Sequence of chain 31.E:
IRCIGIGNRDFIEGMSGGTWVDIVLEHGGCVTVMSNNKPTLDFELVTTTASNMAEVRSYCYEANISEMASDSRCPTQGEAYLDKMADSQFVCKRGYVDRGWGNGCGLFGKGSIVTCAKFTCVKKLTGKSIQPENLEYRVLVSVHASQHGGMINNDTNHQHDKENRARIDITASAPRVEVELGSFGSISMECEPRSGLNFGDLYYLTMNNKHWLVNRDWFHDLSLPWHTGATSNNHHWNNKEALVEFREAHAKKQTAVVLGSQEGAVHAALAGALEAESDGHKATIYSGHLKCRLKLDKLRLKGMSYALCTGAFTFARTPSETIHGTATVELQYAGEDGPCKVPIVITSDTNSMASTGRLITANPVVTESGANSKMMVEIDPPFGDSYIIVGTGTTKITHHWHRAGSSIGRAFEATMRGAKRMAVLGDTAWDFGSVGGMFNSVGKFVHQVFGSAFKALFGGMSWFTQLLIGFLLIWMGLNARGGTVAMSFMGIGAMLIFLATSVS

Binding-site contacts:
Ligand atom C6 contacts residue THR156 of chain 31.E at 3.6 Å.
Ligand atom C6 contacts residue ASN157 of chain 31.E at 3.3 Å.
Ligand atom C2 contacts residue GLY150 of chain 31.E at 3.7 Å.
Ligand atom O6 contacts residue MET151 of chain 31.E at 4.3 Å.
Ligand atom C7 contacts residue ASN154 of chain 31.E at 3.7 Å.
Ligand atom C6 contacts residue THR156 of chain 31.E at 3.9 Å.
Ligand atom C5 contacts residue ASP161 of chain 31.E at 4.5 Å.
Ligand atom C4 contacts residue ASN154 of chain 31.E at 4.2 Å.
Ligand atom C4 contacts residue MET151 of chain 31.E at 3.9 Å (hydrophobic).
Ligand atom O7 contacts residue GLY150 of chain 31.E at 2.9 Å (h-bond).
Ligand atom O7 contacts residue HIS148 of chain 31.E at 3.6 Å (h-bond).
Ligand atom C4 contacts residue ASP161 of chain 31.E at 4.0 Å.
Ligand atom C1 contacts residue MET151 of chain 31.E at 4.2 Å (hydrophobic).
Ligand atom O5 contacts residue ASN154 of chain 31.E at 2.3 Å (h-bond).
Ligand atom O6 contacts residue THR156 of chain 31.E at 4.4 Å.
Ligand atom N2 contacts residue ASN154 of chain 31.E at 2.9 Å (h-bond).
Ligand atom C6 contacts residue ASP161 of chain 31.E at 3.6 Å.
Ligand atom O6 contacts residue HIS148 of chain 31.E at 3.8 Å.
Ligand atom O4 contacts residue ASP161 of chain 31.E at 4.0 Å.
Ligand atom C3 contacts residue MET151 of chain 31.E at 4.0 Å (hydrophobic).
Ligand atom C5 contacts residue THR156 of chain 31.E at 3.9 Å.
Ligand atom O5 contacts residue THR156 of chain 31.E at 3.8 Å.
Ligand atom C5 contacts residue ASN154 of chain 31.E at 3.6 Å.
Ligand atom C2 contacts residue ASN154 of chain 31.E at 2.4 Å.
Ligand atom C1 contacts residue ASN154 of chain 31.E at 1.4 Å.
Ligand atom O5 contacts residue MET151 of chain 31.E at 3.9 Å.
Ligand atom C5 contacts residue THR156 of chain 31.E at 3.8 Å.
Ligand atom C8 contacts residue ASN157 of chain 31.E at 3.6 Å.
Ligand atom O5 contacts residue THR156 of chain 31.E at 3.8 Å.
Ligand atom C8 contacts residue GLY150 of chain 31.E at 3.7 Å.
Ligand atom C1 contacts residue GLY150 of chain 31.E at 4.0 Å.
Ligand atom C7 contacts residue GLY150 of chain 31.E at 3.0 Å.
Ligand atom C3 contacts residue ASN154 of chain 31.E at 3.8 Å.
Ligand atom N2 contacts residue GLY150 of chain 31.E at 3.4 Å (h-bond).
Ligand atom O5 contacts residue ASN157 of chain 31.E at 4.0 Å.
Ligand atom C1 contacts residue THR156 of chain 31.E at 4.0 Å.
Ligand atom C2 contacts residue MET151 of chain 31.E at 4.2 Å (hydrophobic).
Ligand atom C5 contacts residue MET151 of chain 31.E at 3.9 Å (hydrophobic).
Ligand atom O7 contacts residue ASN154 of chain 31.E at 4.2 Å.

This small molecule binds to this protein.
Small molecule (SMILES): CC(=O)N[C@H]1[C@H](O[C@H]2[C@H](O)[C@@H](NC(C)=O)CO[C@@H]2CO[C@@H]2O[C@@H](C)[C@@H](O)[C@@H](O)[C@@H]2O)O[C@H](CO)[C@@H](O)[C@@H]1O